This protein binds this small molecule.
Small molecule (SMILES): O=C(O)[C@@H]1C=CC(=O)N1C[C@@H](O)[C@@H](O)[C@H](O)[C@H](O)CO

Binding-site contacts:
Ligand atom OAM contacts residue PHE123 of chain 1.A at 3.5 Å.
Ligand atom OAM contacts residue TYR30 of chain 1.A at 3.3 Å.
Ligand atom CAB contacts residue PHE123 of chain 1.A at 3.6 Å (hydrophobic).
Ligand atom OAS contacts residue NA1 of chain 1.I at 2.8 Å (h-bond).
Ligand atom OAQ contacts residue ALA201 of chain 1.A at 3.3 Å (h-bond).
Ligand atom OAR contacts residue GLU82 of chain 1.A at 2.6 Å (salt-bridge).
Ligand atom OAR contacts residue TYR30 of chain 1.A at 3.5 Å.
Ligand atom OAS contacts residue THR159 of chain 1.A at 3.4 Å (h-bond).
Ligand atom OAM contacts residue GLU82 of chain 1.A at 3.0 Å (salt-bridge).
Ligand atom OXT contacts residue ALA201 of chain 1.A at 3.6 Å.
Ligand atom OAS contacts residue GLU82 of chain 1.A at 2.6 Å (salt-bridge).
Ligand atom OAM contacts residue GLU245 of chain 1.A at 2.7 Å (salt-bridge).
Ligand atom CAK contacts residue SER156 of chain 1.A at 3.8 Å.
Ligand atom O contacts residue TYR281 of chain 1.A at 2.7 Å (h-bond).
Ligand atom CAH contacts residue GLU82 of chain 1.A at 3.7 Å.
Ligand atom CAL contacts residue GLU82 of chain 1.A at 3.6 Å.
Ligand atom OXT contacts residue PHE34 of chain 1.A at 3.5 Å.
Ligand atom OXT contacts residue ARG222 of chain 1.A at 2.9 Å (salt-bridge).
Ligand atom CB contacts residue MET121 of chain 1.A at 3.7 Å (hydrophobic).
Ligand atom C contacts residue ARG222 of chain 1.A at 3.5 Å.
Ligand atom CA contacts residue TYR281 of chain 1.A at 3.5 Å (hydrophobic).
Ligand atom OXT contacts residue TYR30 of chain 1.A at 3.4 Å.
Ligand atom OAS contacts residue ASP157 of chain 1.A at 3.8 Å.
Ligand atom CAC contacts residue MET121 of chain 1.A at 3.7 Å (hydrophobic).
Ligand atom OAT contacts residue PRO155 of chain 1.A at 3.4 Å.
Ligand atom OAT contacts residue NA1 of chain 1.I at 2.8 Å (h-bond).
Ligand atom O contacts residue ARG222 of chain 1.A at 2.7 Å (salt-bridge).
Ligand atom CAJ contacts residue GLU82 of chain 1.A at 3.2 Å.
Ligand atom CAL contacts residue NA1 of chain 1.I at 3.1 Å.
Ligand atom CAK contacts residue NA1 of chain 1.I at 3.5 Å.
Ligand atom CAL contacts residue SER156 of chain 1.A at 3.4 Å.
Ligand atom CB contacts residue TYR281 of chain 1.A at 3.5 Å (hydrophobic).
Ligand atom C contacts residue PHE34 of chain 1.A at 3.8 Å (hydrophobic).
Ligand atom CAC contacts residue GLU245 of chain 1.A at 3.4 Å.
Ligand atom O contacts residue PHE34 of chain 1.A at 3.5 Å.
Ligand atom CAB contacts residue GLU245 of chain 1.A at 3.4 Å.
Ligand atom C contacts residue TYR281 of chain 1.A at 3.5 Å (hydrophobic).
Ligand atom OAT contacts residue SER156 of chain 1.A at 3.9 Å.
Ligand atom CAC contacts residue PHE123 of chain 1.A at 3.7 Å (hydrophobic).
Ligand atom C contacts residue ALA201 of chain 1.A at 3.9 Å (hydrophobic).

Sequence of chain 1.A:
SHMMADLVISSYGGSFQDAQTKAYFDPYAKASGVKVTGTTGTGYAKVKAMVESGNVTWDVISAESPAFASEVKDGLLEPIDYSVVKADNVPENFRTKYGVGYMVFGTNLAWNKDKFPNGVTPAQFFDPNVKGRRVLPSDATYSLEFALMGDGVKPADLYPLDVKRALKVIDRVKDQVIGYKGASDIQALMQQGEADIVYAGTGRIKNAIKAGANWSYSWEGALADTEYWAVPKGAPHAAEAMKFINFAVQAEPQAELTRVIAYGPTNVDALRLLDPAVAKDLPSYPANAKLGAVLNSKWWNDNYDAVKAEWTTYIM